The protein below binds the small molecule below.
Small molecule (SMILES): Nc1ncnc2c1c(I)cn2[C@@H]1O[C@H](CO)[C@@H](O)[C@H]1O

Sequence of chain 1.A:
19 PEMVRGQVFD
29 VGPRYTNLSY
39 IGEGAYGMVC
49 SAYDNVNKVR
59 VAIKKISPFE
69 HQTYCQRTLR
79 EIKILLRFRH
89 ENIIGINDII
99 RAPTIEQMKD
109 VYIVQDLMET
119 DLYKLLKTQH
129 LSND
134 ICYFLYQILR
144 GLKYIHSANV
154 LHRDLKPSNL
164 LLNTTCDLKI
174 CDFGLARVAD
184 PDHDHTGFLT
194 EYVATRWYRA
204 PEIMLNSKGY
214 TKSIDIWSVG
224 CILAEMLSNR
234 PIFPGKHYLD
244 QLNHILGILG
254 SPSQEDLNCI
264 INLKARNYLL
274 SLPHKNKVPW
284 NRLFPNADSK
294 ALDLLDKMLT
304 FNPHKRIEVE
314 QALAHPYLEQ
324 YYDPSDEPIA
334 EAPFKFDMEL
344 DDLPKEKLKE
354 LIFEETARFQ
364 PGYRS

Binding-site contacts:
Ligand atom IAE contacts residue LEU164 of chain 1.A at 4.3 Å.
Ligand atom N6 contacts residue LEU164 of chain 1.A at 3.8 Å.
Ligand atom IAE contacts residue LYS62 of chain 1.A at 4.3 Å.
Ligand atom O3' contacts residue ASP119 of chain 1.A at 2.1 Å (salt-bridge).
Ligand atom N1 contacts residue ALA60 of chain 1.A at 4.1 Å.
Ligand atom N3 contacts residue ILE39 of chain 1.A at 4.1 Å.
Ligand atom N1 contacts residue MET116 of chain 1.A at 3.1 Å (h-bond).
Ligand atom N1 contacts residue ASP114 of chain 1.A at 4.3 Å.
Ligand atom N6 contacts residue ASP114 of chain 1.A at 2.9 Å (salt-bridge).
Ligand atom O5' contacts residue NA1 of chain 1.F at 3.8 Å.
Ligand atom C5 contacts residue LEU164 of chain 1.A at 4.1 Å (hydrophobic).
Ligand atom C6 contacts residue LEU164 of chain 1.A at 4.1 Å (hydrophobic).
Ligand atom O3' contacts residue LYS122 of chain 1.A at 2.9 Å (salt-bridge).
Ligand atom C6 contacts residue ASP114 of chain 1.A at 4.1 Å.
Ligand atom IAE contacts residue GLN113 of chain 1.A at 3.3 Å.
Ligand atom N1 contacts residue LEU115 of chain 1.A at 4.1 Å.
Ligand atom C7 contacts residue LEU164 of chain 1.A at 4.3 Å (hydrophobic).
Ligand atom C1' contacts residue VAL47 of chain 1.A at 4.3 Å (hydrophobic).
Ligand atom O2' contacts residue LYS122 of chain 1.A at 3.8 Å.
Ligand atom C2 contacts residue MET116 of chain 1.A at 2.9 Å (hydrophobic).
Ligand atom N6 contacts residue ALA60 of chain 1.A at 3.7 Å.
Ligand atom N3 contacts residue MET116 of chain 1.A at 4.1 Å.
Ligand atom N9 contacts residue VAL47 of chain 1.A at 4.2 Å.
Ligand atom N6 contacts residue MET116 of chain 1.A at 3.9 Å.
Ligand atom C6 contacts residue MET116 of chain 1.A at 3.9 Å (hydrophobic).
Ligand atom C3' contacts residue ASP119 of chain 1.A at 3.2 Å.
Ligand atom C5' contacts residue LEU164 of chain 1.A at 4.3 Å (hydrophobic).
Ligand atom C5' contacts residue ASP119 of chain 1.A at 4.1 Å.
Ligand atom C2' contacts residue LYS122 of chain 1.A at 3.7 Å.
Ligand atom C2' contacts residue ILE39 of chain 1.A at 4.2 Å (hydrophobic).
Ligand atom C2 contacts residue LEU115 of chain 1.A at 4.3 Å (hydrophobic).
Ligand atom C5' contacts residue SER161 of chain 1.A at 3.1 Å.
Ligand atom C4 contacts residue LEU164 of chain 1.A at 4.3 Å (hydrophobic).
Ligand atom O5' contacts residue SER161 of chain 1.A at 3.5 Å (h-bond).
Ligand atom C2 contacts residue ILE39 of chain 1.A at 4.2 Å (hydrophobic).
Ligand atom O5' contacts residue ASN162 of chain 1.A at 4.2 Å.
Ligand atom C3' contacts residue LYS122 of chain 1.A at 3.7 Å.
Ligand atom C6 contacts residue ALA60 of chain 1.A at 3.9 Å (hydrophobic).
Ligand atom O2' contacts residue ILE39 of chain 1.A at 4.1 Å.
Ligand atom C4' contacts residue ASP119 of chain 1.A at 4.0 Å.